Binding-site contacts:
Ligand atom C2 contacts residue ASN101 of chain 1.B at 2.5 Å.
Ligand atom O5 contacts residue GLY82 of chain 1.B at 4.3 Å.
Ligand atom C2 contacts residue GLY82 of chain 1.B at 3.2 Å.
Ligand atom O5 contacts residue ASN101 of chain 1.B at 2.3 Å (h-bond).
Ligand atom C4 contacts residue ASN101 of chain 1.B at 4.3 Å.
Ligand atom C3 contacts residue GLY82 of chain 1.B at 3.4 Å.
Ligand atom N2 contacts residue GLY82 of chain 1.B at 2.7 Å (h-bond).
Ligand atom C7 contacts residue ASN101 of chain 1.B at 3.8 Å.
Ligand atom C5 contacts residue ASN101 of chain 1.B at 3.7 Å.
Ligand atom C8 contacts residue ASN101 of chain 1.B at 4.5 Å.
Ligand atom C7 contacts residue GLY82 of chain 1.B at 3.8 Å.
Ligand atom O6 contacts residue ILE84 of chain 1.B at 4.4 Å.
Ligand atom N2 contacts residue ASN101 of chain 1.B at 2.9 Å (h-bond).
Ligand atom C1 contacts residue GLY82 of chain 1.B at 3.1 Å.
Ligand atom C3 contacts residue ASN101 of chain 1.B at 3.8 Å.
Ligand atom O7 contacts residue GLY82 of chain 1.B at 4.1 Å.
Ligand atom O3 contacts residue GLY82 of chain 1.B at 4.2 Å.
Ligand atom C1 contacts residue ASN101 of chain 1.B at 1.4 Å.

Sequence of chain 1.B:
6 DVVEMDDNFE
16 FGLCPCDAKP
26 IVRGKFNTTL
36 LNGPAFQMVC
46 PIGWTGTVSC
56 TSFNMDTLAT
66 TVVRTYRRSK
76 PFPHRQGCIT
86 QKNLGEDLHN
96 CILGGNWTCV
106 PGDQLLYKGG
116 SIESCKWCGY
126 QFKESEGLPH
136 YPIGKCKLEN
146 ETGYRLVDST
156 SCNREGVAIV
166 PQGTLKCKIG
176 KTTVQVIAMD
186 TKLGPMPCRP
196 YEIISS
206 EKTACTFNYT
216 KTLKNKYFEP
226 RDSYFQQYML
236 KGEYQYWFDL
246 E

A small-molecule ligand and the protein it binds are described below.
Small molecule (SMILES): CC(=O)N[C@H]1[C@H](O[C@H]2[C@H](O)[C@@H](NC(C)=O)CO[C@@H]2CO)O[C@H](CO)[C@@H](O)[C@@H]1O